Sequence of chain 1.A:
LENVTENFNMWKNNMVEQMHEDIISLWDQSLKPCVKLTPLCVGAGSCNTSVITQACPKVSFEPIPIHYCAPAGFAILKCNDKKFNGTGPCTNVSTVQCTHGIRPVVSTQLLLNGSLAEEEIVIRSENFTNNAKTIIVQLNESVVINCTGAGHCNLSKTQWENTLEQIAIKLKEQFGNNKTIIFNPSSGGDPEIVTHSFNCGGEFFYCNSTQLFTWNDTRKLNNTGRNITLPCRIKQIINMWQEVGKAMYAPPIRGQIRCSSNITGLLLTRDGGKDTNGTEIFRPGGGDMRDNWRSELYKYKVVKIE

The protein below binds the small molecule below.
Small molecule (SMILES): CC(=O)N[C@@H]1[C@@H](O)[C@H](O)[C@@H](CO)O[C@H]1O

Binding-site contacts:
Ligand atom C5 contacts residue ASN147 of chain 1.A at 3.7 Å.
Ligand atom N2 contacts residue GLU127 of chain 1.A at 3.1 Å.
Ligand atom O3 contacts residue GLN173 of chain 1.A at 3.2 Å (h-bond).
Ligand atom C3 contacts residue GLN173 of chain 1.A at 3.9 Å.
Ligand atom C7 contacts residue ILE128 of chain 1.A at 3.9 Å (hydrophobic).
Ligand atom C1 contacts residue GLU127 of chain 1.A at 3.3 Å.
Ligand atom C7 contacts residue GLN173 of chain 1.A at 3.8 Å.
Ligand atom O7 contacts residue ASN147 of chain 1.A at 3.7 Å.
Ligand atom C4 contacts residue GLN173 of chain 1.A at 4.0 Å.
Ligand atom O5 contacts residue GLU126 of chain 1.A at 3.8 Å.
Ligand atom C8 contacts residue GLN173 of chain 1.A at 3.2 Å.
Ligand atom O7 contacts residue ILE128 of chain 1.A at 3.2 Å.
Ligand atom C2 contacts residue ILE128 of chain 1.A at 4.4 Å (hydrophobic).
Ligand atom C1 contacts residue ILE128 of chain 1.A at 4.0 Å (hydrophobic).
Ligand atom O7 contacts residue GLU127 of chain 1.A at 3.9 Å.
Ligand atom N2 contacts residue ILE128 of chain 1.A at 3.8 Å.
Ligand atom O7 contacts residue LYS177 of chain 1.A at 4.0 Å.
Ligand atom N2 contacts residue ASN147 of chain 1.A at 2.9 Å (h-bond).
Ligand atom C2 contacts residue GLN173 of chain 1.A at 4.0 Å.
Ligand atom O7 contacts residue GLN173 of chain 1.A at 3.3 Å (h-bond).
Ligand atom C1 contacts residue GLU126 of chain 1.A at 3.5 Å.
Ligand atom O5 contacts residue GLU127 of chain 1.A at 4.4 Å.
Ligand atom C3 contacts residue GLU127 of chain 1.A at 4.2 Å.
Ligand atom C1 contacts residue ASN147 of chain 1.A at 1.4 Å.
Ligand atom C7 contacts residue ASN147 of chain 1.A at 3.7 Å.
Ligand atom O5 contacts residue ASN147 of chain 1.A at 2.4 Å (h-bond).
Ligand atom C3 contacts residue ASN147 of chain 1.A at 3.8 Å.
Ligand atom C7 contacts residue GLU127 of chain 1.A at 3.9 Å.
Ligand atom O6 contacts residue ASN147 of chain 1.A at 4.2 Å.
Ligand atom C2 contacts residue GLU127 of chain 1.A at 3.8 Å.
Ligand atom C4 contacts residue ASN147 of chain 1.A at 4.2 Å.
Ligand atom C2 contacts residue ASN147 of chain 1.A at 2.5 Å.
Ligand atom C5 contacts residue GLU126 of chain 1.A at 4.5 Å.